Binding-site contacts:
Ligand atom C14 contacts residue ARG467 of chain 2.G at 3.5 Å.
Ligand atom N2 contacts residue MN1 of chain 2.TA at 2.0 Å.
Ligand atom C6 contacts residue LEU402 of chain 2.G at 3.4 Å (hydrophobic).
Ligand atom C1 contacts residue MN1 of chain 2.TA at 3.0 Å.
Ligand atom C3 contacts residue MN1 of chain 2.SA at 2.7 Å.
Ligand atom O2 contacts residue ASP294 of chain 2.G at 2.3 Å (salt-bridge).
Ligand atom C2 contacts residue LEU402 of chain 2.G at 3.5 Å (hydrophobic).
Ligand atom C1 contacts residue ASP294 of chain 2.G at 3.5 Å.
Ligand atom C2 contacts residue LYS289 of chain 2.G at 3.6 Å.
Ligand atom O4 contacts residue THR403 of chain 2.G at 3.5 Å.
Ligand atom N2 contacts residue LYS289 of chain 2.G at 2.8 Å (salt-bridge).
Ligand atom C2 contacts residue BCT1 of chain 2.VA at 3.4 Å.
Ligand atom N2 contacts residue THR401 of chain 2.G at 3.2 Å (h-bond).
Ligand atom C2 contacts residue ASP294 of chain 2.G at 3.2 Å.
Ligand atom O2 contacts residue LYS289 of chain 2.G at 3.1 Å (salt-bridge).
Ligand atom O2 contacts residue BCT1 of chain 2.VA at 3.0 Å (h-bond).
Ligand atom C2 contacts residue MN1 of chain 2.SA at 2.9 Å.
Ligand atom O3 contacts residue ASP294 of chain 2.G at 3.2 Å (salt-bridge).
Ligand atom C16 contacts residue LEU463 of chain 2.G at 3.6 Å (hydrophobic).
Ligand atom C6 contacts residue THR401 of chain 2.G at 3.4 Å.
Ligand atom O4 contacts residue GLY404 of chain 2.G at 3.1 Å (h-bond).
Ligand atom O3 contacts residue ASP371 of chain 2.G at 2.4 Å (salt-bridge).
Ligand atom C3 contacts residue LYS301 of chain 2.G at 3.6 Å.
Ligand atom O2 contacts residue GLU373 of chain 2.G at 2.7 Å (salt-bridge).
Ligand atom O3 contacts residue LYS301 of chain 2.G at 2.8 Å (salt-bridge).
Ligand atom O3 contacts residue MN1 of chain 2.SA at 2.0 Å.
Ligand atom O2 contacts residue ASP371 of chain 2.G at 3.1 Å (salt-bridge).
Ligand atom N2 contacts residue ASP294 of chain 2.G at 3.1 Å (salt-bridge).
Ligand atom C2 contacts residue ASP371 of chain 2.G at 3.6 Å.
Ligand atom N1 contacts residue ASP371 of chain 2.G at 3.7 Å.
Ligand atom C3 contacts residue ASP371 of chain 2.G at 3.0 Å.
Ligand atom N1 contacts residue BCT1 of chain 2.VA at 3.5 Å (h-bond).
Ligand atom C9 contacts residue MET309 of chain 2.G at 3.6 Å (hydrophobic).
Ligand atom O2 contacts residue MN1 of chain 2.TA at 1.9 Å.
Ligand atom C2 contacts residue MN1 of chain 2.TA at 2.8 Å.
Ligand atom O2 contacts residue MN1 of chain 2.SA at 2.0 Å.
Ligand atom C1 contacts residue LYS289 of chain 2.G at 3.7 Å.
Ligand atom C10 contacts residue MET309 of chain 2.G at 3.6 Å (hydrophobic).
Ligand atom C12 contacts residue GLY404 of chain 2.G at 3.6 Å.
Ligand atom N2 contacts residue ASP312 of chain 2.G at 2.6 Å (salt-bridge).

A protein and the small-molecule ligand that binds it are described below.
Small molecule (SMILES): CC(C)C[C@H](NC(=O)[C@@H](O)[C@H](N)Cc1ccccc1)C(=O)O

Sequence of chain 2.G:
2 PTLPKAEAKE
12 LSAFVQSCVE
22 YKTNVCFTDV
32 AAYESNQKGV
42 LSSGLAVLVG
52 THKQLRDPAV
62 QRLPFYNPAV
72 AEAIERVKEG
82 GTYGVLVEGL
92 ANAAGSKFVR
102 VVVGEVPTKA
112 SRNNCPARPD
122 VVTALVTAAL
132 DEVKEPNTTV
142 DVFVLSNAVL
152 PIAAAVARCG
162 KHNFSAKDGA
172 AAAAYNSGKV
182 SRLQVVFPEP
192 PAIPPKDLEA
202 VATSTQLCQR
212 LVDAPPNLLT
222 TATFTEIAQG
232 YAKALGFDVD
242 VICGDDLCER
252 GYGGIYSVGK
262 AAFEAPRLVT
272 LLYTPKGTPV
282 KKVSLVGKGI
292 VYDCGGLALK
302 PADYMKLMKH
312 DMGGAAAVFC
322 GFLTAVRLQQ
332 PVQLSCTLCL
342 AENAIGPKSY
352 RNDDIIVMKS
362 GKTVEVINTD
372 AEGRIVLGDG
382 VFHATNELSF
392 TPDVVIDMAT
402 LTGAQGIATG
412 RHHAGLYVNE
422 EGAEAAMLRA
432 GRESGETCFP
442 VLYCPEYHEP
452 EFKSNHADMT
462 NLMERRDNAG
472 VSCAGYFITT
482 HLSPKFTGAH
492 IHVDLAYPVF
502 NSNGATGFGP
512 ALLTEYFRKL